The protein below binds the small molecule below.
Small molecule (SMILES): CC(=O)N[C@H]1[C@H](O[C@H]2[C@H](O)[C@@H](NC(C)=O)CO[C@@H]2CO)O[C@H](CO)[C@@H](O[C@@H]2O[C@H](CO)[C@@H](O)[C@H](O)[C@H]2NC(C)=O)[C@@H]1O

Sequence of chain 1.C:
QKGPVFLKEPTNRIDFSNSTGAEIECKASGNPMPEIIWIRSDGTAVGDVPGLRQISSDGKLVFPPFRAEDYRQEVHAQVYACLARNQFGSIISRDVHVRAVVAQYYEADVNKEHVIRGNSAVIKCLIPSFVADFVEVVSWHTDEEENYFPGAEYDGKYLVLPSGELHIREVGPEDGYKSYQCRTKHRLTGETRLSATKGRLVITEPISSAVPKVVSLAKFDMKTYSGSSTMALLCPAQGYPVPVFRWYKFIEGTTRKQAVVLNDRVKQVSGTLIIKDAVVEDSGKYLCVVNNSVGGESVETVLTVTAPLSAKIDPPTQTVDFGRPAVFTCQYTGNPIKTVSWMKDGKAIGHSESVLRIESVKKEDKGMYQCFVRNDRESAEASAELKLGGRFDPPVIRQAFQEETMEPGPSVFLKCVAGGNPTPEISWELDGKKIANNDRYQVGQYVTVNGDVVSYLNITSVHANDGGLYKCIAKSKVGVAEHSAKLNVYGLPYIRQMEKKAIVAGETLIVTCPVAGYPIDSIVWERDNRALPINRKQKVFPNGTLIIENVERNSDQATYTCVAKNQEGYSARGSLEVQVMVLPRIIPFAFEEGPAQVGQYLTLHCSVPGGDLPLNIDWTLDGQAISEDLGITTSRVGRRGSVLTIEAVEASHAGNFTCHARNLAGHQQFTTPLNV

Binding-site contacts:
Ligand atom C6 contacts residue ASN493 of chain 1.C at 3.5 Å.
Ligand atom O5 contacts residue TYR491 of chain 1.C at 3.5 Å.
Ligand atom N2 contacts residue TYR491 of chain 1.C at 4.4 Å.
Ligand atom C4 contacts residue TYR491 of chain 1.C at 3.9 Å (hydrophobic).
Ligand atom C1 contacts residue ASN493 of chain 1.C at 1.4 Å.
Ligand atom O4 contacts residue TYR491 of chain 1.C at 3.2 Å.
Ligand atom O5 contacts residue PHE448 of chain 1.C at 4.2 Å.
Ligand atom O7 contacts residue VAL478 of chain 1.C at 4.5 Å.
Ligand atom C2 contacts residue TYR491 of chain 1.C at 4.3 Å (hydrophobic).
Ligand atom C1 contacts residue TYR481 of chain 1.C at 4.0 Å (hydrophobic).
Ligand atom C5 contacts residue ASN493 of chain 1.C at 3.5 Å.
Ligand atom O3 contacts residue TYR481 of chain 1.C at 3.8 Å.
Ligand atom C8 contacts residue ASN493 of chain 1.C at 3.6 Å.
Ligand atom C6 contacts residue PHE448 of chain 1.C at 4.5 Å (hydrophobic).
Ligand atom O3 contacts residue TYR491 of chain 1.C at 4.1 Å.
Ligand atom C8 contacts residue GLN477 of chain 1.C at 4.1 Å.
Ligand atom C3 contacts residue TYR491 of chain 1.C at 3.6 Å (hydrophobic).
Ligand atom C2 contacts residue ASN493 of chain 1.C at 2.7 Å.
Ligand atom C3 contacts residue TYR481 of chain 1.C at 4.3 Å (hydrophobic).
Ligand atom O4 contacts residue TYR481 of chain 1.C at 4.5 Å.
Ligand atom C6 contacts residue TYR481 of chain 1.C at 3.9 Å (hydrophobic).
Ligand atom C7 contacts residue ASN493 of chain 1.C at 3.4 Å.
Ligand atom C5 contacts residue TYR491 of chain 1.C at 4.2 Å (hydrophobic).
Ligand atom O7 contacts residue GLY479 of chain 1.C at 4.4 Å.
Ligand atom C7 contacts residue TYR491 of chain 1.C at 4.3 Å (hydrophobic).
Ligand atom O6 contacts residue TYR481 of chain 1.C at 4.5 Å.
Ligand atom O7 contacts residue ASN493 of chain 1.C at 4.0 Å.
Ligand atom O5 contacts residue TYR481 of chain 1.C at 3.9 Å.
Ligand atom C3 contacts residue ASN493 of chain 1.C at 3.9 Å.
Ligand atom C5 contacts residue TYR481 of chain 1.C at 4.1 Å (hydrophobic).
Ligand atom O5 contacts residue ASN493 of chain 1.C at 2.4 Å (h-bond).
Ligand atom C4 contacts residue ASN493 of chain 1.C at 4.2 Å.
Ligand atom N2 contacts residue ASN493 of chain 1.C at 3.2 Å (h-bond).
Ligand atom O7 contacts residue GLN477 of chain 1.C at 3.7 Å.
Ligand atom C1 contacts residue TYR491 of chain 1.C at 4.0 Å (hydrophobic).
Ligand atom C4 contacts residue TYR481 of chain 1.C at 3.8 Å (hydrophobic).
Ligand atom O7 contacts residue TYR491 of chain 1.C at 3.1 Å (h-bond).